Binding-site contacts:
Ligand atom C16 contacts residue DQH1 of chain 1.XA at 3.0 Å.
Ligand atom C18 contacts residue TRP76 of chain 1.I at 3.9 Å (hydrophobic).
Ligand atom C19 contacts residue HIS74 of chain 1.I at 3.9 Å.
Ligand atom C18 contacts residue ASP80 of chain 1.I at 3.5 Å.
Ligand atom O23 contacts residue PHE138 of chain 1.I at 3.6 Å.
Ligand atom C16 contacts residue PHE42 of chain 1.I at 3.8 Å (hydrophobic).
Ligand atom C1 contacts residue GLN102 of chain 1.I at 3.8 Å.
Ligand atom O24 contacts residue TRP76 of chain 1.I at 3.9 Å.
Ligand atom O24 contacts residue DQH1 of chain 1.XA at 3.1 Å (h-bond).
Ligand atom O30 contacts residue PHE51 of chain 1.I at 3.7 Å.
Ligand atom C10 contacts residue TYR49 of chain 1.I at 3.6 Å (hydrophobic).
Ligand atom O12 contacts residue DQH1 of chain 1.XA at 3.2 Å.
Ligand atom C1 contacts residue TRP29 of chain 1.I at 3.8 Å (hydrophobic).
Ligand atom O24 contacts residue ASP80 of chain 1.I at 3.0 Å (salt-bridge).
Ligand atom C9 contacts residue THR72 of chain 1.I at 3.8 Å.
Ligand atom C6 contacts residue GLN102 of chain 1.I at 3.6 Å.
Ligand atom O23 contacts residue TRP76 of chain 1.I at 3.4 Å.
Ligand atom O29 contacts residue PHE136 of chain 1.I at 3.2 Å.
Ligand atom C14 contacts residue HIS74 of chain 1.I at 3.8 Å.
Ligand atom O13 contacts residue THR72 of chain 1.I at 3.6 Å.
Ligand atom O27 contacts residue SER38 of chain 1.I at 2.4 Å (h-bond).
Ligand atom C4 contacts residue DQH1 of chain 1.XA at 3.8 Å.
Ligand atom O13 contacts residue TYR49 of chain 1.I at 2.5 Å (h-bond).
Ligand atom C15 contacts residue DQH1 of chain 1.XA at 3.2 Å.
Ligand atom C15 contacts residue SER38 of chain 1.I at 3.5 Å.
Ligand atom O27 contacts residue TYR49 of chain 1.I at 2.8 Å (h-bond).
Ligand atom C10 contacts residue SER38 of chain 1.I at 3.1 Å.
Ligand atom O23 contacts residue ASP80 of chain 1.I at 2.5 Å (salt-bridge).
Ligand atom C17 contacts residue ASP80 of chain 1.I at 3.7 Å.
Ligand atom C11 contacts residue HIS74 of chain 1.I at 3.8 Å.
Ligand atom O30 contacts residue THR72 of chain 1.I at 3.3 Å (h-bond).
Ligand atom O27 contacts residue PHE42 of chain 1.I at 3.9 Å.
Ligand atom O29 contacts residue GLN102 of chain 1.I at 2.7 Å (h-bond).
Ligand atom C17 contacts residue DQH1 of chain 1.XA at 3.1 Å.
Ligand atom O27 contacts residue HIS74 of chain 1.I at 3.2 Å (h-bond).
Ligand atom C9 contacts residue TYR49 of chain 1.I at 3.4 Å (hydrophobic).
Ligand atom O13 contacts residue PHE51 of chain 1.I at 3.2 Å.
Ligand atom C14 contacts residue DQH1 of chain 1.XA at 3.9 Å.
Ligand atom O30 contacts residue GLN70 of chain 1.I at 3.8 Å.
Ligand atom C5 contacts residue PHE136 of chain 1.I at 3.8 Å (hydrophobic).

This small molecule binds to this protein.
Small molecule (SMILES): O=C1c2c(O)cc(O)cc2O[C@H](c2ccc(O)c(O)c2)[C@H]1O

Sequence of chain 1.I:
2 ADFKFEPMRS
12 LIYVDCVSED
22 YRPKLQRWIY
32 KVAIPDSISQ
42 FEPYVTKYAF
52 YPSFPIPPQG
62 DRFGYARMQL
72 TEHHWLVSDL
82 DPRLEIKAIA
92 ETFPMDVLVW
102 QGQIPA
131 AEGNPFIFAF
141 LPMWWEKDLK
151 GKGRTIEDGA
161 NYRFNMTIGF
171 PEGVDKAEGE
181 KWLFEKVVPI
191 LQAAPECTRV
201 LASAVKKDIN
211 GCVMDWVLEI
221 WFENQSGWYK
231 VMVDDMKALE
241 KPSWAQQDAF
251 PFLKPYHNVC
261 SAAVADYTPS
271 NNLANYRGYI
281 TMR